Binding-site contacts:
Ligand atom N9 contacts residue PRO628 of chain 27.A at 3.7 Å.
Ligand atom N6 contacts residue GLY634 of chain 27.A at 3.8 Å.
Ligand atom N1 contacts residue PRO628 of chain 27.A at 3.2 Å (h-bond).
Ligand atom N7 contacts residue ASN606 of chain 27.A at 4.2 Å.
Ligand atom N7 contacts residue PRO628 of chain 27.A at 3.3 Å (h-bond).
Ligand atom C8 contacts residue PRO412 of chain 27.A at 4.3 Å (hydrophobic).
Ligand atom C4 contacts residue PRO412 of chain 27.A at 4.1 Å (hydrophobic).
Ligand atom C6 contacts residue PRO628 of chain 27.A at 2.8 Å (hydrophobic).
Ligand atom O1P contacts residue HIS625 of chain 52.A at 2.8 Å (h-bond).
Ligand atom N6 contacts residue GLY636 of chain 27.A at 3.2 Å (h-bond).
Ligand atom O3' contacts residue PRO628 of chain 27.A at 4.1 Å.
Ligand atom P contacts residue HIS625 of chain 52.A at 3.9 Å.
Ligand atom C8 contacts residue SER629 of chain 27.A at 4.2 Å.
Ligand atom N6 contacts residue PRO628 of chain 27.A at 3.4 Å (h-bond).
Ligand atom N7 contacts residue HIS627 of chain 27.A at 4.1 Å.
Ligand atom C5 contacts residue PRO412 of chain 27.A at 4.2 Å (hydrophobic).
Ligand atom N9 contacts residue PRO412 of chain 27.A at 4.2 Å.
Ligand atom C5 contacts residue SER629 of chain 27.A at 3.5 Å.
Ligand atom C8 contacts residue HIS627 of chain 27.A at 3.5 Å.
Ligand atom C8 contacts residue PRO628 of chain 27.A at 3.8 Å (hydrophobic).
Ligand atom N6 contacts residue PHE635 of chain 27.A at 3.7 Å.
Ligand atom C3' contacts residue HIS627 of chain 27.A at 4.3 Å.
Ligand atom C6 contacts residue PRO412 of chain 27.A at 4.3 Å (hydrophobic).
Ligand atom N7 contacts residue PRO412 of chain 27.A at 4.3 Å.
Ligand atom N1 contacts residue GLY636 of chain 27.A at 2.9 Å (h-bond).
Ligand atom N6 contacts residue SER629 of chain 27.A at 3.0 Å (h-bond).
Ligand atom C1' contacts residue PRO628 of chain 27.A at 3.9 Å (hydrophobic).
Ligand atom C6 contacts residue SER629 of chain 27.A at 3.5 Å.
Ligand atom C6 contacts residue GLY636 of chain 27.A at 3.6 Å.
Ligand atom C5 contacts residue PRO628 of chain 27.A at 2.7 Å (hydrophobic).
Ligand atom N7 contacts residue SER629 of chain 27.A at 3.1 Å (h-bond).
Ligand atom N3 contacts residue PRO628 of chain 27.A at 3.5 Å (h-bond).
Ligand atom C2 contacts residue GLY636 of chain 27.A at 3.2 Å.
Ligand atom C2' contacts residue PRO628 of chain 27.A at 3.6 Å (hydrophobic).
Ligand atom C2 contacts residue PRO628 of chain 27.A at 3.5 Å (hydrophobic).
Ligand atom N1 contacts residue VAL411 of chain 27.A at 4.3 Å.
Ligand atom O2P contacts residue ASP623 of chain 52.A at 3.2 Å (salt-bridge).
Ligand atom C2' contacts residue HIS627 of chain 27.A at 3.2 Å.
Ligand atom C1' contacts residue HIS627 of chain 27.A at 4.3 Å.
Ligand atom C4 contacts residue PRO628 of chain 27.A at 3.0 Å (hydrophobic).

The protein below binds the small molecule below.
Small molecule (SMILES): Nc1ncnc2c1ncn2[C@H]1C[C@H](O)[C@@H](COP(=O)(O)O)O1

Sequence of chain 27.A:
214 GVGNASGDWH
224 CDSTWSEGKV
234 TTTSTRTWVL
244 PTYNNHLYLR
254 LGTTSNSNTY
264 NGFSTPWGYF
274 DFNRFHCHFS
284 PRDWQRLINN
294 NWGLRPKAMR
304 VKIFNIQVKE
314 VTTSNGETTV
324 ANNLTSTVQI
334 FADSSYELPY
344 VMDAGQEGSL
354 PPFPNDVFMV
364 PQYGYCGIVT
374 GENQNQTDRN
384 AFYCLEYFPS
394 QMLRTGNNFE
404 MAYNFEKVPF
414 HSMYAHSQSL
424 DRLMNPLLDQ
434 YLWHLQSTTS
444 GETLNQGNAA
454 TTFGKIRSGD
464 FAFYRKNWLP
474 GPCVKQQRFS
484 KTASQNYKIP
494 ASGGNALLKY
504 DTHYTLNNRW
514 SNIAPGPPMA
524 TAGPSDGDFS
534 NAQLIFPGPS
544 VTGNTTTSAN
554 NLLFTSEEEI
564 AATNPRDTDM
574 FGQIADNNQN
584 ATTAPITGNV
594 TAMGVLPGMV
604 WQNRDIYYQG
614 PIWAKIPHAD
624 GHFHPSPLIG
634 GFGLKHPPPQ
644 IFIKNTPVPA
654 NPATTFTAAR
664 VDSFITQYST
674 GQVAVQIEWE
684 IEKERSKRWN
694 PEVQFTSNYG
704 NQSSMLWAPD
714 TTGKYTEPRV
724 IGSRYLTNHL

Sequence of chain 52.A:
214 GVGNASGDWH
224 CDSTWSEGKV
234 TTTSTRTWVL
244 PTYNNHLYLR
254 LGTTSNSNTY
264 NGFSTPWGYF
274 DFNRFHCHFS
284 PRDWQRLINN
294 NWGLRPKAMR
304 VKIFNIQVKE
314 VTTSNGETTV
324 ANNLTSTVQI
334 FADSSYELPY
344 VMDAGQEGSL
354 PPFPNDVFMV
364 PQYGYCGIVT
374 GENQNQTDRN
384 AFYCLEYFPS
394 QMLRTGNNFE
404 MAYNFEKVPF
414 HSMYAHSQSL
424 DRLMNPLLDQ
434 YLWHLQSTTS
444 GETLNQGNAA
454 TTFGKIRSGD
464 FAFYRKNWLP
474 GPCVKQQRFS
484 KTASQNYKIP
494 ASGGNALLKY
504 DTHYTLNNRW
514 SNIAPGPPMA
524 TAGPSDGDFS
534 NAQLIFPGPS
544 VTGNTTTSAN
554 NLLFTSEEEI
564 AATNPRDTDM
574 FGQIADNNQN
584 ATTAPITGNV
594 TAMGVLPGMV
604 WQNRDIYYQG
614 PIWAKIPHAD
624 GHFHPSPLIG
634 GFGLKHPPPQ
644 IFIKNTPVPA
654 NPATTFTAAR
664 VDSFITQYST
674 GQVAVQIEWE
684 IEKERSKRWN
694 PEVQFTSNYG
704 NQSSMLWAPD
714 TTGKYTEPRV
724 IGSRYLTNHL